Binding-site contacts:
Ligand atom C6 contacts residue VAL243 of chain 1.B at 4.1 Å (hydrophobic).
Ligand atom C2 contacts residue TRP151 of chain 1.B at 4.0 Å (hydrophobic).
Ligand atom C1 contacts residue ASN245 of chain 1.B at 1.5 Å.
Ligand atom O6 contacts residue THR244 of chain 1.B at 4.1 Å.
Ligand atom O7 contacts residue TRP151 of chain 1.B at 3.3 Å.
Ligand atom O3 contacts residue TRP151 of chain 1.B at 4.0 Å.
Ligand atom N2 contacts residue ASN245 of chain 1.B at 3.0 Å (h-bond).
Ligand atom C2 contacts residue ASN245 of chain 1.B at 2.6 Å.
Ligand atom C4 contacts residue ASN245 of chain 1.B at 4.2 Å.
Ligand atom C8 contacts residue TRP151 of chain 1.B at 4.2 Å (hydrophobic).
Ligand atom C7 contacts residue TRP151 of chain 1.B at 3.9 Å (hydrophobic).
Ligand atom C3 contacts residue ASN245 of chain 1.B at 3.9 Å.
Ligand atom O5 contacts residue ASN245 of chain 1.B at 2.3 Å (h-bond).
Ligand atom C5 contacts residue ASN245 of chain 1.B at 3.6 Å.
Ligand atom N2 contacts residue TRP151 of chain 1.B at 4.3 Å.
Ligand atom O6 contacts residue VAL243 of chain 1.B at 3.6 Å.
Ligand atom C7 contacts residue ASN245 of chain 1.B at 4.3 Å.

This protein binds this small molecule.
Small molecule (SMILES): CC(=O)N[C@@H]1[C@@H](O)[C@H](O)[C@@H](CO)O[C@H]1O

Sequence of chain 1.B:
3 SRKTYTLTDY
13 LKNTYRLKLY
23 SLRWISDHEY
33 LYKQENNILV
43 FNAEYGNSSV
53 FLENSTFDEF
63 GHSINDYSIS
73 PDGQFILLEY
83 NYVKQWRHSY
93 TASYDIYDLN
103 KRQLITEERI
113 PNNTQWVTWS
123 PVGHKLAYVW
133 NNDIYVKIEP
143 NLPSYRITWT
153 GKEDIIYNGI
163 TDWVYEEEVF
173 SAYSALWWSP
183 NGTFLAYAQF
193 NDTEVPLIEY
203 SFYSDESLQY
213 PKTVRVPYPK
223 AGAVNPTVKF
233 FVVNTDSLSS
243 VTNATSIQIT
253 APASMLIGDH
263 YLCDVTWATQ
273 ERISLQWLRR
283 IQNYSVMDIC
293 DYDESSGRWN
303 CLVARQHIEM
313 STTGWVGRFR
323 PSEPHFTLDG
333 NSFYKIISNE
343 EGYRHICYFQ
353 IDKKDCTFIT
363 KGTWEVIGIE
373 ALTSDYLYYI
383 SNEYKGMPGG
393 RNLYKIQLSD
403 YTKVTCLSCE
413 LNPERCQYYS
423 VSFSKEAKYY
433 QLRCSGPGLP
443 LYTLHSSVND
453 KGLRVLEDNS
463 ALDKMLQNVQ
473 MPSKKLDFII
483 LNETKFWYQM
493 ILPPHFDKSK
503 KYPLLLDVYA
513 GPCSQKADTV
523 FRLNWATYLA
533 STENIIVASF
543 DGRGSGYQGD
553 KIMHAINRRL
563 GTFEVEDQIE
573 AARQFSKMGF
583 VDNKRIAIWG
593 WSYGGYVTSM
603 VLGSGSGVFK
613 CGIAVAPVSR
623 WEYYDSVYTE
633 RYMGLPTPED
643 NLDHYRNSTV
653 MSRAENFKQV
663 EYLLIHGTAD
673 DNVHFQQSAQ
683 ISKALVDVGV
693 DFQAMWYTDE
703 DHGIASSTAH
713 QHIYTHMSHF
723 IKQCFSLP